Sequence of chain 37.E:
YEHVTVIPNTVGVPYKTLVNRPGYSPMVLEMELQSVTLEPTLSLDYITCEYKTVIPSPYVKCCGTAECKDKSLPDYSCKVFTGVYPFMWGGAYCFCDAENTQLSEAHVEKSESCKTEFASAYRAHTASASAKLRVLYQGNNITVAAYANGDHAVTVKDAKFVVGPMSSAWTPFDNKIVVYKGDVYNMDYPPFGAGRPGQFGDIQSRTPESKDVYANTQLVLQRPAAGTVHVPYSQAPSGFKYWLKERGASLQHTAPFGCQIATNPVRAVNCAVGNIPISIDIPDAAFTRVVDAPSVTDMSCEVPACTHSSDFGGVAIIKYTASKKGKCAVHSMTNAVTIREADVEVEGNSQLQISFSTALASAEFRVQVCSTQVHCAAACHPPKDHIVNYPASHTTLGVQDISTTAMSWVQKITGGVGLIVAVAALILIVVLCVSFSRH

Binding-site contacts:
Ligand atom C8 contacts residue LYS181 of chain 37.E at 4.1 Å.
Ligand atom O5 contacts residue THR116 of chain 37.E at 4.0 Å.
Ligand atom C8 contacts residue ASN259 of chain 37.F at 4.4 Å.
Ligand atom C3 contacts residue ASN259 of chain 37.F at 3.8 Å.
Ligand atom O5 contacts residue ASN259 of chain 37.F at 2.4 Å (h-bond).
Ligand atom O7 contacts residue ASN259 of chain 37.F at 2.9 Å (h-bond).
Ligand atom O6 contacts residue LYS115 of chain 37.E at 4.4 Å.
Ligand atom O6 contacts residue THR116 of chain 37.E at 3.5 Å.
Ligand atom C2 contacts residue ASN259 of chain 37.F at 2.4 Å.
Ligand atom O7 contacts residue LYS181 of chain 37.E at 3.9 Å.
Ligand atom C1 contacts residue ASN259 of chain 37.F at 1.4 Å.
Ligand atom C7 contacts residue ASN259 of chain 37.F at 3.1 Å.
Ligand atom N2 contacts residue ASN259 of chain 37.F at 2.9 Å (h-bond).
Ligand atom C4 contacts residue ASN259 of chain 37.F at 4.2 Å.
Ligand atom C5 contacts residue ASN259 of chain 37.F at 3.7 Å.

This protein binds this small molecule.
Small molecule (SMILES): CC(=O)N[C@@H]1[C@@H](O)[C@H](O)[C@@H](CO)O[C@H]1O

Sequence of chain 37.F:
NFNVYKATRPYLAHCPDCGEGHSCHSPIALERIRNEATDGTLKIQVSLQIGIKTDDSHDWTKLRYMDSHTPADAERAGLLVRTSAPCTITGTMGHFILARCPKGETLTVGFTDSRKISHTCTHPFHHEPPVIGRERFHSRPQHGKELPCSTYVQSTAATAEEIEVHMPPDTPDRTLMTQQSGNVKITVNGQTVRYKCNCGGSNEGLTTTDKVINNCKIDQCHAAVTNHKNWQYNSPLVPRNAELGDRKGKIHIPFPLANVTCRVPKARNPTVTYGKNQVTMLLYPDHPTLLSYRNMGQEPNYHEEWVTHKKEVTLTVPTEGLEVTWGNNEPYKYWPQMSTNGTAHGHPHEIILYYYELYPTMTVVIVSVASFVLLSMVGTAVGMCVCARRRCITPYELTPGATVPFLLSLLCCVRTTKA